This small molecule binds to this protein.
Small molecule (SMILES): CC(=O)N[C@H]1[C@H](O[C@H]2[C@H](O)[C@@H](NC(C)=O)CO[C@@H]2CO)O[C@H](CO)[C@@H](O)[C@@H]1O

Binding-site contacts:
Ligand atom O5 contacts residue THR156 of chain 9.F at 3.8 Å.
Ligand atom N2 contacts residue THR156 of chain 9.F at 4.3 Å.
Ligand atom C6 contacts residue GLY157 of chain 9.F at 4.2 Å.
Ligand atom C1 contacts residue GLY150 of chain 9.F at 3.8 Å.
Ligand atom C2 contacts residue MET151 of chain 9.F at 4.1 Å (hydrophobic).
Ligand atom O6 contacts residue THR156 of chain 9.F at 1.2 Å (h-bond).
Ligand atom O7 contacts residue THR156 of chain 9.F at 2.4 Å.
Ligand atom O4 contacts residue THR156 of chain 9.F at 4.2 Å.
Ligand atom C8 contacts residue HIS148 of chain 9.F at 1.2 Å.
Ligand atom C5 contacts residue ASN154 of chain 9.F at 2.1 Å.
Ligand atom O5 contacts residue ASN154 of chain 9.F at 2.4 Å (h-bond).
Ligand atom C7 contacts residue MET151 of chain 9.F at 4.0 Å (hydrophobic).
Ligand atom C6 contacts residue ASP155 of chain 9.F at 4.3 Å.
Ligand atom C8 contacts residue THR156 of chain 9.F at 2.9 Å.
Ligand atom C7 contacts residue HIS148 of chain 9.F at 2.3 Å.
Ligand atom N2 contacts residue GLY150 of chain 9.F at 4.1 Å.
Ligand atom C6 contacts residue ASN154 of chain 9.F at 3.0 Å.
Ligand atom C2 contacts residue HIS148 of chain 9.F at 4.2 Å.
Ligand atom N2 contacts residue MET151 of chain 9.F at 3.4 Å.
Ligand atom O4 contacts residue ASN154 of chain 9.F at 3.5 Å (h-bond).
Ligand atom C8 contacts residue MET151 of chain 9.F at 4.1 Å (hydrophobic).
Ligand atom C4 contacts residue THR156 of chain 9.F at 4.1 Å.
Ligand atom C1 contacts residue MET151 of chain 9.F at 3.6 Å (hydrophobic).
Ligand atom C1 contacts residue ASN154 of chain 9.F at 2.5 Å.
Ligand atom N2 contacts residue HIS148 of chain 9.F at 2.8 Å (h-bond).
Ligand atom C3 contacts residue ASN154 of chain 9.F at 3.5 Å.
Ligand atom C2 contacts residue ASN154 of chain 9.F at 3.5 Å.
Ligand atom C2 contacts residue GLY150 of chain 9.F at 4.5 Å.
Ligand atom C6 contacts residue THR156 of chain 9.F at 1.8 Å.
Ligand atom C4 contacts residue ASN154 of chain 9.F at 3.2 Å.
Ligand atom N2 contacts residue ASN154 of chain 9.F at 4.3 Å.
Ligand atom O6 contacts residue ASP155 of chain 9.F at 4.2 Å.
Ligand atom O5 contacts residue ARG164 of chain 9.F at 4.3 Å.
Ligand atom C8 contacts residue GLY157 of chain 9.F at 4.5 Å.
Ligand atom O7 contacts residue HIS148 of chain 9.F at 3.3 Å (h-bond).
Ligand atom O6 contacts residue ASN154 of chain 9.F at 2.4 Å (h-bond).
Ligand atom C5 contacts residue THR156 of chain 9.F at 3.2 Å.
Ligand atom C7 contacts residue THR156 of chain 9.F at 3.4 Å.

Sequence of chain 9.F:
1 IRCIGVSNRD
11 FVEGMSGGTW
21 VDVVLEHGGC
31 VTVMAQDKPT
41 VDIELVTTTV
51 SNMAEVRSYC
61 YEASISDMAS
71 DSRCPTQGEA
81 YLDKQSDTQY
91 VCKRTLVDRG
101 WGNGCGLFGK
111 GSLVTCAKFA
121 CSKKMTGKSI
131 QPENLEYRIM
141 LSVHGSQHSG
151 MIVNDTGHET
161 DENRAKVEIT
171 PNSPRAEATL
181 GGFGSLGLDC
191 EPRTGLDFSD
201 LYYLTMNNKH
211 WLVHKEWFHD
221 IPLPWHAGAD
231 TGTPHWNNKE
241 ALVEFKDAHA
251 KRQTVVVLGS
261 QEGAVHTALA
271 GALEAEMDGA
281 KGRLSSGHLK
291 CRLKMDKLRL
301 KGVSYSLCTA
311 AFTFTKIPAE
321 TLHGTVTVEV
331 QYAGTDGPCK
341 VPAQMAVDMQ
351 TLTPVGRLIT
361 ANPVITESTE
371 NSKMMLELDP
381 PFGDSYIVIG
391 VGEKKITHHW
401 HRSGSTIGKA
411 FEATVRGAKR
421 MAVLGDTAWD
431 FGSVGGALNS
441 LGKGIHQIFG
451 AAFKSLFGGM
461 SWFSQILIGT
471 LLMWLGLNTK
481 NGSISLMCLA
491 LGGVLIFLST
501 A